The small molecule below binds the protein below.
Small molecule (SMILES): CC(=O)N[C@@H]1[C@@H](O)[C@H](O)[C@@H](CO)O[C@H]1O

Sequence of chain 1.C:
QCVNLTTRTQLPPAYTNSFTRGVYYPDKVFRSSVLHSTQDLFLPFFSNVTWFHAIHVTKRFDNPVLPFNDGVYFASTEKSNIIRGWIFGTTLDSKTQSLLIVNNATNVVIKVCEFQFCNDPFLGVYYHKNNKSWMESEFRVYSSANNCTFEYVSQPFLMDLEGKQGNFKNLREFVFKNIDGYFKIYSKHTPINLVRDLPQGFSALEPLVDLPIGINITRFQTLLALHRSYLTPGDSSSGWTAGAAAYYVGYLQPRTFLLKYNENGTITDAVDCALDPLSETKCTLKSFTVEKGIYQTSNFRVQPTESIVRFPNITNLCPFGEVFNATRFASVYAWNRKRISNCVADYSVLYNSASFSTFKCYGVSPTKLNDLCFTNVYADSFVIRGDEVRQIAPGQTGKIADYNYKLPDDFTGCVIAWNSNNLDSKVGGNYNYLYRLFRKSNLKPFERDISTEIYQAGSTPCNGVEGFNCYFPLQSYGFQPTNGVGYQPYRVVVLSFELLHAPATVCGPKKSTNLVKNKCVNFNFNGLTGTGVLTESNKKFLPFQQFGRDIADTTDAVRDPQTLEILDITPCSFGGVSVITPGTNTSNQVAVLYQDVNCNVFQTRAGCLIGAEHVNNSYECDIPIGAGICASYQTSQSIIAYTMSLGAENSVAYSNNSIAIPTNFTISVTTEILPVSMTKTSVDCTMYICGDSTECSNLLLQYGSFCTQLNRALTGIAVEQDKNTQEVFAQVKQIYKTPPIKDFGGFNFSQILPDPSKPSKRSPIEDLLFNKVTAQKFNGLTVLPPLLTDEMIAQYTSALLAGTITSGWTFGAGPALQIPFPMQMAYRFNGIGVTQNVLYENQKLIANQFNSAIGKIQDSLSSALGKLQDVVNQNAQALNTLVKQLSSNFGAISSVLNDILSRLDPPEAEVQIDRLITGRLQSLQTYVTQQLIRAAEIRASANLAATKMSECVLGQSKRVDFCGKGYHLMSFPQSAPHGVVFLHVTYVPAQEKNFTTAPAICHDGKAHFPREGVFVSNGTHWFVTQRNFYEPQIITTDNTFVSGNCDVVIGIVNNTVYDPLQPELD

Sequence of chain 1.A:
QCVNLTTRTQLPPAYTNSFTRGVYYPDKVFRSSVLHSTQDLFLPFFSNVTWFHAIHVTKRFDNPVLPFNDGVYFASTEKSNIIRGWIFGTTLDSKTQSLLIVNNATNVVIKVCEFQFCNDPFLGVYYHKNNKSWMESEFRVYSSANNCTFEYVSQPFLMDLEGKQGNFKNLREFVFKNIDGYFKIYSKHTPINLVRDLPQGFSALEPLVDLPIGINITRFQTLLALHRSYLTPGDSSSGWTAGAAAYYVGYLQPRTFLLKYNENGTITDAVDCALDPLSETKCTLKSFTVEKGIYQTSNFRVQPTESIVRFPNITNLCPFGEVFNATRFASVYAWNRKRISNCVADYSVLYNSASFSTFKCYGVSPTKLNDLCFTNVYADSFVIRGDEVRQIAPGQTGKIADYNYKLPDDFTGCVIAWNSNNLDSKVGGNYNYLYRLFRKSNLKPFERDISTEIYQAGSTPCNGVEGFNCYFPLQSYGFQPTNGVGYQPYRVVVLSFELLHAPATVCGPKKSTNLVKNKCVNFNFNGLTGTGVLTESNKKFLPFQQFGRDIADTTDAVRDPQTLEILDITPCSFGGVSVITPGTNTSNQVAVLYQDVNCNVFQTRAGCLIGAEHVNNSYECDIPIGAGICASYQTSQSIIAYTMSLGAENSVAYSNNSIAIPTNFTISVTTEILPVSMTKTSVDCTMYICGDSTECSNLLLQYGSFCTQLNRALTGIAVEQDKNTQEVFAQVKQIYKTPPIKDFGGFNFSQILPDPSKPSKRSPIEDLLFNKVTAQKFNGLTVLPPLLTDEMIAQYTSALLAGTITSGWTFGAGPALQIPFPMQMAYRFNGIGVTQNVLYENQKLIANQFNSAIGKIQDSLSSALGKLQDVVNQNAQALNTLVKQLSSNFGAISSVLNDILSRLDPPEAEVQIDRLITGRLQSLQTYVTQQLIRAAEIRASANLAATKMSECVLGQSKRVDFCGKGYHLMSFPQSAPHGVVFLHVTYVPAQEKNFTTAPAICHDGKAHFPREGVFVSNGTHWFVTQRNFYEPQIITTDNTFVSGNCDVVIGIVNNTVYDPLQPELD

Binding-site contacts:
Ligand atom O6 contacts residue ASN1074 of chain 1.C at 4.5 Å.
Ligand atom O7 contacts residue ASN1074 of chain 1.C at 4.2 Å.
Ligand atom N2 contacts residue ASN1074 of chain 1.C at 3.0 Å (h-bond).
Ligand atom N2 contacts residue GLN895 of chain 1.A at 3.7 Å.
Ligand atom C3 contacts residue ASN1074 of chain 1.C at 3.8 Å.
Ligand atom C5 contacts residue ASN1074 of chain 1.C at 3.6 Å.
Ligand atom O4 contacts residue ALA706 of chain 1.C at 3.3 Å.
Ligand atom C8 contacts residue GLN895 of chain 1.A at 4.1 Å.
Ligand atom O3 contacts residue ALA706 of chain 1.C at 3.9 Å.
Ligand atom C2 contacts residue ASN1074 of chain 1.C at 2.4 Å.
Ligand atom C8 contacts residue ASN1074 of chain 1.C at 4.3 Å.
Ligand atom C1 contacts residue ASN1074 of chain 1.C at 1.4 Å.
Ligand atom C7 contacts residue GLN895 of chain 1.A at 4.4 Å.
Ligand atom C4 contacts residue ALA706 of chain 1.C at 4.1 Å (hydrophobic).
Ligand atom O5 contacts residue ASN1074 of chain 1.C at 2.3 Å (h-bond).
Ligand atom C4 contacts residue ASN1074 of chain 1.C at 4.2 Å.
Ligand atom C7 contacts residue ASN1074 of chain 1.C at 3.8 Å.
Ligand atom C8 contacts residue GLU1072 of chain 1.C at 4.3 Å.
Ligand atom C3 contacts residue ALA706 of chain 1.C at 3.9 Å (hydrophobic).